Sequence of chain 7.A:
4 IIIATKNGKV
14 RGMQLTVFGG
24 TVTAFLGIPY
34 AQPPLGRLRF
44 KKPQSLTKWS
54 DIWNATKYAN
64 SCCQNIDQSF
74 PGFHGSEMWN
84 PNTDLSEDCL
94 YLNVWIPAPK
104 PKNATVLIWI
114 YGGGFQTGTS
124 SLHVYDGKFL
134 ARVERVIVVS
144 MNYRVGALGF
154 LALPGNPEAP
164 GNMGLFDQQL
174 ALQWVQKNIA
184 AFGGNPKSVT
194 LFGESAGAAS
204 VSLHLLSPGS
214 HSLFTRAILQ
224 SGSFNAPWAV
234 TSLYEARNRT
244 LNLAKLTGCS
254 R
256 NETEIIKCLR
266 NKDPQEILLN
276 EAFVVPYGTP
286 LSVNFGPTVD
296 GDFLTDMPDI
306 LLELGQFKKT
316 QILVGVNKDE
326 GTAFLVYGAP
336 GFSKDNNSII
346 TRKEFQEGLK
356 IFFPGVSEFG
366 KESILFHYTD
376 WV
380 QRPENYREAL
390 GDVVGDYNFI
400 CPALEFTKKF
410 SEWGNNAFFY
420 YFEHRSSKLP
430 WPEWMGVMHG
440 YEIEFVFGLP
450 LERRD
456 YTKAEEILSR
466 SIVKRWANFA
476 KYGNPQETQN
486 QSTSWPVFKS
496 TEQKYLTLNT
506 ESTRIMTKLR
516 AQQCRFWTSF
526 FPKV

Binding-site contacts:
Ligand atom C5 contacts residue ASN485 of chain 7.A at 3.6 Å.
Ligand atom C3 contacts residue ARG465 of chain 7.A at 4.5 Å.
Ligand atom C4 contacts residue ASN485 of chain 7.A at 4.1 Å.
Ligand atom C8 contacts residue GLU482 of chain 7.A at 3.8 Å.
Ligand atom N2 contacts residue ARG465 of chain 7.A at 4.1 Å.
Ligand atom C7 contacts residue ARG465 of chain 7.A at 3.6 Å.
Ligand atom C3 contacts residue ASN485 of chain 7.A at 3.8 Å.
Ligand atom O7 contacts residue ARG465 of chain 7.A at 3.4 Å.
Ligand atom C8 contacts residue ARG465 of chain 7.A at 3.9 Å.
Ligand atom C1 contacts residue ASN485 of chain 7.A at 1.4 Å.
Ligand atom C2 contacts residue ASN485 of chain 7.A at 2.4 Å.
Ligand atom C8 contacts residue LYS469 of chain 7.A at 3.8 Å.
Ligand atom O5 contacts residue ASN485 of chain 7.A at 2.3 Å (h-bond).
Ligand atom C7 contacts residue GLU482 of chain 7.A at 4.2 Å.
Ligand atom O7 contacts residue GLU482 of chain 7.A at 4.4 Å.
Ligand atom N2 contacts residue ASN485 of chain 7.A at 3.0 Å (h-bond).
Ligand atom C7 contacts residue ASN485 of chain 7.A at 3.4 Å.
Ligand atom O7 contacts residue ASN485 of chain 7.A at 3.5 Å (h-bond).
Ligand atom O7 contacts residue SER466 of chain 7.A at 4.2 Å.
Ligand atom O3 contacts residue ARG465 of chain 7.A at 3.4 Å.

This protein binds this small molecule.
Small molecule (SMILES): CC(=O)N[C@@H]1[C@@H](O)[C@H](O)[C@@H](CO)O[C@H]1O